Sequence of chain 1.H:
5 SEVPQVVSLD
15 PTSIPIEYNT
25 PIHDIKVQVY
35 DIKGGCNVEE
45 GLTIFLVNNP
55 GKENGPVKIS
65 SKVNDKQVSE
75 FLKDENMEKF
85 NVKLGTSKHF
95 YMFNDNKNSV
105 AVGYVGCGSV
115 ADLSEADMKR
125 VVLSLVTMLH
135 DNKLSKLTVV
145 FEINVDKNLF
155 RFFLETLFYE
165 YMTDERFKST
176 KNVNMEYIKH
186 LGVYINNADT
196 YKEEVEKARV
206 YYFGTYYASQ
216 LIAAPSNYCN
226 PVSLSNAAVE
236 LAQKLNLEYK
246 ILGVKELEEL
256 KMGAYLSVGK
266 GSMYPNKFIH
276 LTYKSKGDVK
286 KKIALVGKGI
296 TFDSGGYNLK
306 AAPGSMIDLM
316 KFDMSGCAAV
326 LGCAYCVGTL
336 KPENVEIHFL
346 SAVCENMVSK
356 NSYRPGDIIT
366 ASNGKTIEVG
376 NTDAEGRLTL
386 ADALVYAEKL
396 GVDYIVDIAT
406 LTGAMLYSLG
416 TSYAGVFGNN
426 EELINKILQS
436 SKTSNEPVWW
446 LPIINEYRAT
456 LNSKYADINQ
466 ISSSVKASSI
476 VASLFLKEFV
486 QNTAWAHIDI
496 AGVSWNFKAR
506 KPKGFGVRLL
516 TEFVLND

The small molecule below binds the protein below.
Small molecule (SMILES): CC(C)(C)C(=O)N[C@@H](C(=O)NO)c1ccc(-c2ccsc2)cc1

Binding-site contacts:
Ligand atom OAF contacts residue ASP298 of chain 1.H at 3.2 Å (salt-bridge).
Ligand atom CAH contacts residue ALA496 of chain 1.H at 3.2 Å (hydrophobic).
Ligand atom NAN contacts residue CO31 of chain 1.WB at 2.8 Å (h-bond).
Ligand atom NAN contacts residue ZN1 of chain 1.UB at 3.0 Å.
Ligand atom CAA contacts residue ASP378 of chain 1.H at 3.9 Å.
Ligand atom CAK contacts residue THR407 of chain 1.H at 3.9 Å.
Ligand atom CAG contacts residue ALA496 of chain 1.H at 3.1 Å (hydrophobic).
Ligand atom OAF contacts residue CO31 of chain 1.WB at 2.7 Å (h-bond).
Ligand atom NAN contacts residue LEU406 of chain 1.H at 3.0 Å (h-bond).
Ligand atom OAF contacts residue LYS293 of chain 1.H at 3.0 Å (salt-bridge).
Ligand atom CA contacts residue LEU406 of chain 1.H at 3.3 Å (hydrophobic).
Ligand atom OAF contacts residue ZN1 of chain 1.UB at 2.0 Å.
Ligand atom C contacts residue ZN1 of chain 1.VB at 2.9 Å.
Ligand atom O contacts residue ZN1 of chain 1.VB at 2.1 Å.
Ligand atom C contacts residue ASP378 of chain 1.H at 3.2 Å.
Ligand atom C contacts residue ZN1 of chain 1.UB at 3.7 Å.
Ligand atom C contacts residue ASP298 of chain 1.H at 3.9 Å.
Ligand atom CAH contacts residue PHE317 of chain 1.H at 3.5 Å (hydrophobic).
Ligand atom C contacts residue LEU406 of chain 1.H at 3.6 Å (hydrophobic).
Ligand atom CAK contacts residue GLY408 of chain 1.H at 3.5 Å.
Ligand atom OAE contacts residue GLY408 of chain 1.H at 3.6 Å (h-bond).
Ligand atom NAN contacts residue ASP378 of chain 1.H at 3.4 Å (salt-bridge).
Ligand atom CAI contacts residue GLY408 of chain 1.H at 3.7 Å.
Ligand atom CAK contacts residue LEU406 of chain 1.H at 3.6 Å (hydrophobic).
Ligand atom OAE contacts residue THR407 of chain 1.H at 3.6 Å.
Ligand atom OAF contacts residue ZN1 of chain 1.VB at 2.4 Å.
Ligand atom CAS contacts residue GLY408 of chain 1.H at 3.6 Å.
Ligand atom O contacts residue ASP378 of chain 1.H at 2.9 Å (salt-bridge).
Ligand atom CAG contacts residue PHE317 of chain 1.H at 3.9 Å (hydrophobic).
Ligand atom O contacts residue ASP298 of chain 1.H at 3.0 Å (salt-bridge).
Ligand atom CAL contacts residue GLY408 of chain 1.H at 3.7 Å.
Ligand atom OAF contacts residue GLU380 of chain 1.H at 2.7 Å (salt-bridge).
Ligand atom CAU contacts residue GLY408 of chain 1.H at 3.4 Å.
Ligand atom NAN contacts residue ZN1 of chain 1.VB at 3.1 Å.
Ligand atom CAJ contacts residue GLY408 of chain 1.H at 3.6 Å.
Ligand atom OAF contacts residue ASP378 of chain 1.H at 3.1 Å (salt-bridge).
Ligand atom O contacts residue ZN1 of chain 1.UB at 3.7 Å.
Ligand atom SAP contacts residue LEU314 of chain 1.H at 3.8 Å.
Ligand atom O contacts residue LYS305 of chain 1.H at 3.0 Å (salt-bridge).
Ligand atom NAN contacts residue LYS293 of chain 1.H at 3.6 Å (salt-bridge).